Sequence of chain 1.A:
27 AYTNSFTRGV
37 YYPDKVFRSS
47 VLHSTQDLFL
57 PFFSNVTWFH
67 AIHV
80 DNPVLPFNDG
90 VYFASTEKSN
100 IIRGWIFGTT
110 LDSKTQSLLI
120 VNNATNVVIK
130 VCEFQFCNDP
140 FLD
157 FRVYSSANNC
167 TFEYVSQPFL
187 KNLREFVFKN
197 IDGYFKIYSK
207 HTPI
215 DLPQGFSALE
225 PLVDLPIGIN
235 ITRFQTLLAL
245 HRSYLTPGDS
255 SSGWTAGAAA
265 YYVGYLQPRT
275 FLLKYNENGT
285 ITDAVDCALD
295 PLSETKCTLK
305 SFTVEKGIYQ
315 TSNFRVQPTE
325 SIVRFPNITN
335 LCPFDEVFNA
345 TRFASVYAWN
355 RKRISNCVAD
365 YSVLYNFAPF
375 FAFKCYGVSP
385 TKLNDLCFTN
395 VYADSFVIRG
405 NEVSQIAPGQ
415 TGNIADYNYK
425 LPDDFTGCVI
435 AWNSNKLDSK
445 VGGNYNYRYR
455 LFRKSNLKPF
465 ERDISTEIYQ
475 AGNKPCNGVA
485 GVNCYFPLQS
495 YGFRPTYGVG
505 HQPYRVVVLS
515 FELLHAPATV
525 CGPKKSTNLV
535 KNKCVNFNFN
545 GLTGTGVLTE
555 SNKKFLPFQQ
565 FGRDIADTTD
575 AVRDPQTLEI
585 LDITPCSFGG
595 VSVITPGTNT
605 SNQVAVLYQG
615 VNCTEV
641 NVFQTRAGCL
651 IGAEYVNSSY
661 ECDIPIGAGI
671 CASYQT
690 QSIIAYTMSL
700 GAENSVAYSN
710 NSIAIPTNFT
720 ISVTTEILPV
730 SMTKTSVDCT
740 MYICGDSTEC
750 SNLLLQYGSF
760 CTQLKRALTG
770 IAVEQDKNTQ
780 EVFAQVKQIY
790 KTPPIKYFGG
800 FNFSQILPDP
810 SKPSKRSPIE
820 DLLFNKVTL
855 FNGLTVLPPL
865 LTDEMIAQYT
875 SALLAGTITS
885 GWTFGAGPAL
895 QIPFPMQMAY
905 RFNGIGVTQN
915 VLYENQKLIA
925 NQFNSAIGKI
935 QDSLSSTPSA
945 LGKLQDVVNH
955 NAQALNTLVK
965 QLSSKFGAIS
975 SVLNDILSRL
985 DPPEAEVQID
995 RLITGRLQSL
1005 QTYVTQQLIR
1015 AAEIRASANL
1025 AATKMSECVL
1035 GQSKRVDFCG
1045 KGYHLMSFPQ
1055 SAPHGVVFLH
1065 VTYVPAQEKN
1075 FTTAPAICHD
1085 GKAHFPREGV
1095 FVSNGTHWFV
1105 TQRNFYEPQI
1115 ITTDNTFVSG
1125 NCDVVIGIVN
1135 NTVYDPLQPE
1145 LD

Binding-site contacts:
Ligand atom C2 contacts residue NAG1 of chain 1.RA at 4.1 Å.
Ligand atom O7 contacts residue ASN709 of chain 1.C at 2.9 Å (h-bond).
Ligand atom C1 contacts residue ASN709 of chain 1.C at 3.1 Å.
Ligand atom C7 contacts residue NAG1 of chain 1.RA at 3.2 Å.
Ligand atom C6 contacts residue TYR796 of chain 1.A at 4.4 Å (hydrophobic).
Ligand atom O5 contacts residue ASN709 of chain 1.C at 3.3 Å (h-bond).
Ligand atom O3 contacts residue TYR796 of chain 1.A at 4.2 Å.
Ligand atom C4 contacts residue TYR796 of chain 1.A at 4.1 Å (hydrophobic).
Ligand atom O6 contacts residue NAG1 of chain 1.RA at 2.4 Å (h-bond).
Ligand atom O5 contacts residue TYR796 of chain 1.A at 3.9 Å.
Ligand atom C1 contacts residue TYR796 of chain 1.A at 4.3 Å (hydrophobic).
Ligand atom C8 contacts residue NAG1 of chain 1.RA at 3.7 Å.
Ligand atom O7 contacts residue NAG1 of chain 1.RA at 2.9 Å (h-bond).
Ligand atom N2 contacts residue TYR796 of chain 1.A at 4.4 Å.
Ligand atom C6 contacts residue NAG1 of chain 1.RA at 3.2 Å.
Ligand atom C5 contacts residue TYR796 of chain 1.A at 4.4 Å (hydrophobic).
Ligand atom C5 contacts residue NAG1 of chain 1.RA at 3.2 Å.
Ligand atom N2 contacts residue NAG1 of chain 1.RA at 3.9 Å.
Ligand atom O5 contacts residue NAG1 of chain 1.RA at 3.2 Å.
Ligand atom C7 contacts residue ASN709 of chain 1.C at 4.0 Å.
Ligand atom C3 contacts residue TYR796 of chain 1.A at 4.2 Å (hydrophobic).
Ligand atom C3 contacts residue NAG1 of chain 1.RA at 4.4 Å.
Ligand atom C1 contacts residue NAG1 of chain 1.RA at 2.9 Å.
Ligand atom C2 contacts residue TYR796 of chain 1.A at 3.6 Å (hydrophobic).
Ligand atom C2 contacts residue ASN709 of chain 1.C at 4.3 Å.

This protein binds this small molecule.
Small molecule (SMILES): CC(=O)N[C@@H]1[C@@H](O)[C@H](O)[C@@H](CO)O[C@H]1O

Sequence of chain 1.C:
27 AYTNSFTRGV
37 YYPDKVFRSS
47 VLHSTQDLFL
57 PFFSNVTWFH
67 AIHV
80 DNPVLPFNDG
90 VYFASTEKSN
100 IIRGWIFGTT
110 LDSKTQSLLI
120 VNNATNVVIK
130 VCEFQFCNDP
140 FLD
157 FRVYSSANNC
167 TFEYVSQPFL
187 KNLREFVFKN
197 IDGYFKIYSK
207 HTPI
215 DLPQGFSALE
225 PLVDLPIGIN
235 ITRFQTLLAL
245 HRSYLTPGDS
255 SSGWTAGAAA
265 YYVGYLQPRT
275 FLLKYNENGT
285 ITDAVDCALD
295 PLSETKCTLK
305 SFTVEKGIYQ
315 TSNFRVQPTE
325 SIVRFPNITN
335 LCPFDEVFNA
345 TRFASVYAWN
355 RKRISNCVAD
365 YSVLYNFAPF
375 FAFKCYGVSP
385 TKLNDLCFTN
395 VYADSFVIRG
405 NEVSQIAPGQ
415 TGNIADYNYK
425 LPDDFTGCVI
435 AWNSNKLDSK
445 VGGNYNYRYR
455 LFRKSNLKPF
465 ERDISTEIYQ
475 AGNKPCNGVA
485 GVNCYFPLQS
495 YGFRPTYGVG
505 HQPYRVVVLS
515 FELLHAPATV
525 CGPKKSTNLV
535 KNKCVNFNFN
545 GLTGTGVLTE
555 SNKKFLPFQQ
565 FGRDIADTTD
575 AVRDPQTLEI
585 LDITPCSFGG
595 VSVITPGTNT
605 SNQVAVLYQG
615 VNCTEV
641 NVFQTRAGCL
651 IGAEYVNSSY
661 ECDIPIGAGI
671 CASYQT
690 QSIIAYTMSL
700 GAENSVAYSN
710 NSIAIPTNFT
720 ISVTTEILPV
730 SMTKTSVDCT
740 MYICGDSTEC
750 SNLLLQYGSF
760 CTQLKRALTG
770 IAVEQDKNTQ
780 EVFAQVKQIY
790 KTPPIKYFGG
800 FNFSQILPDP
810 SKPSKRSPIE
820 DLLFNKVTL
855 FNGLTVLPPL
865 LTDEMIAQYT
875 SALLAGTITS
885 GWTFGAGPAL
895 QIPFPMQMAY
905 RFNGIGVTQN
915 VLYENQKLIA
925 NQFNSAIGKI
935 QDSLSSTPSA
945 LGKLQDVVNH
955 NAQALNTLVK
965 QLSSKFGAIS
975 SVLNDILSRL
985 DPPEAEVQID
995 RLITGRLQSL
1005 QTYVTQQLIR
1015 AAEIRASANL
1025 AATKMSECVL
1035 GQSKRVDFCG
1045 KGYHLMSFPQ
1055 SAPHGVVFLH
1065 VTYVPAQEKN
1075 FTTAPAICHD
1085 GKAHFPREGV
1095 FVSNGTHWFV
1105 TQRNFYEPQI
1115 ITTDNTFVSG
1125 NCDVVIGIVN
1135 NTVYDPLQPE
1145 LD